Sequence of chain 1.D:
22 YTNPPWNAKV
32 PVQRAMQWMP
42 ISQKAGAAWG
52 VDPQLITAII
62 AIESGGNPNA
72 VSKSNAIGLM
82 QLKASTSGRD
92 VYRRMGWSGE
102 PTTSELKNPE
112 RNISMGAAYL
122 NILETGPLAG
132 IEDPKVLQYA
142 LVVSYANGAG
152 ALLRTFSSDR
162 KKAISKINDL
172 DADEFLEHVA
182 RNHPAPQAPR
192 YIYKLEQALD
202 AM

A protein and the small-molecule ligand that binds it are described below.
Small molecule (SMILES): CC(=O)N[C@H]1[C@H](O[C@H]2C[C@@H](C(=O)NCCS(=O)(=O)O)[NH2+][C@@H]2CO)O[C@H](CO)[C@@H](OS(=O)(=O)O)[C@@H]1O

Binding-site contacts:
Ligand atom O9 contacts residue NAG2 of chain 1.H at 3.3 Å (h-bond).
Ligand atom O9 contacts residue ALA147 of chain 1.D at 3.4 Å.
Ligand atom O5 contacts residue ALA147 of chain 1.D at 3.3 Å (h-bond).
Ligand atom O7 contacts residue LYS84 of chain 1.D at 3.0 Å (salt-bridge).
Ligand atom C1 contacts residue LYS84 of chain 1.D at 3.5 Å.
Ligand atom O4 contacts residue GLY149 of chain 1.D at 3.1 Å.
Ligand atom C2 contacts residue TYR146 of chain 1.D at 3.4 Å (hydrophobic).
Ligand atom C10 contacts residue NAG2 of chain 1.H at 3.4 Å.
Ligand atom C9 contacts residue GLN82 of chain 1.D at 3.3 Å.
Ligand atom O3 contacts residue TYR120 of chain 1.D at 2.9 Å (h-bond).
Ligand atom C11 contacts residue SER75 of chain 1.D at 3.5 Å.
Ligand atom O6 contacts residue LYS84 of chain 1.D at 3.0 Å (salt-bridge).
Ligand atom OS3 contacts residue LYS74 of chain 1.D at 3.3 Å.
Ligand atom C8 contacts residue TYR146 of chain 1.D at 3.3 Å (hydrophobic).
Ligand atom O10 contacts residue ALA77 of chain 1.D at 3.5 Å.
Ligand atom C9 contacts residue GLU64 of chain 1.D at 3.2 Å.
Ligand atom OS2 contacts residue AMU1 of chain 1.H at 3.1 Å.
Ligand atom C1 contacts residue TYR146 of chain 1.D at 3.4 Å (hydrophobic).
Ligand atom C1 contacts residue ALA147 of chain 1.D at 3.3 Å (hydrophobic).
Ligand atom O10 contacts residue SER73 of chain 1.D at 2.7 Å (h-bond).
Ligand atom O7 contacts residue SER88 of chain 1.D at 2.7 Å (h-bond).
Ligand atom CA contacts residue GLN82 of chain 1.D at 3.4 Å.
Ligand atom CB contacts residue ALA147 of chain 1.D at 3.5 Å (hydrophobic).
Ligand atom C6 contacts residue ASN148 of chain 1.D at 3.6 Å.
Ligand atom O42 contacts residue THR87 of chain 1.D at 3.3 Å.
Ligand atom N contacts residue NAG2 of chain 1.H at 2.6 Å (h-bond).
Ligand atom O10 contacts residue SER75 of chain 1.D at 3.0 Å (h-bond).
Ligand atom O9 contacts residue GLU64 of chain 1.D at 2.6 Å (salt-bridge).
Ligand atom O10 contacts residue NAG2 of chain 1.H at 3.0 Å (h-bond).
Ligand atom O7 contacts residue LEU83 of chain 1.D at 3.6 Å.
Ligand atom C7 contacts residue SER88 of chain 1.D at 3.4 Å.
Ligand atom O43 contacts residue TYR120 of chain 1.D at 3.4 Å (h-bond).
Ligand atom N2 contacts residue TYR146 of chain 1.D at 2.8 Å (h-bond).
Ligand atom O1 contacts residue LYS84 of chain 1.D at 3.2 Å.
Ligand atom O7 contacts residue THR87 of chain 1.D at 3.5 Å (h-bond).
Ligand atom O5 contacts residue LYS84 of chain 1.D at 3.0 Å.
Ligand atom CD contacts residue NAG2 of chain 1.H at 3.4 Å.
Ligand atom C5 contacts residue ALA147 of chain 1.D at 3.5 Å (hydrophobic).
Ligand atom C10 contacts residue SER75 of chain 1.D at 3.4 Å.
Ligand atom O3 contacts residue THR87 of chain 1.D at 3.0 Å (h-bond).